Sequence of chain 1.C:
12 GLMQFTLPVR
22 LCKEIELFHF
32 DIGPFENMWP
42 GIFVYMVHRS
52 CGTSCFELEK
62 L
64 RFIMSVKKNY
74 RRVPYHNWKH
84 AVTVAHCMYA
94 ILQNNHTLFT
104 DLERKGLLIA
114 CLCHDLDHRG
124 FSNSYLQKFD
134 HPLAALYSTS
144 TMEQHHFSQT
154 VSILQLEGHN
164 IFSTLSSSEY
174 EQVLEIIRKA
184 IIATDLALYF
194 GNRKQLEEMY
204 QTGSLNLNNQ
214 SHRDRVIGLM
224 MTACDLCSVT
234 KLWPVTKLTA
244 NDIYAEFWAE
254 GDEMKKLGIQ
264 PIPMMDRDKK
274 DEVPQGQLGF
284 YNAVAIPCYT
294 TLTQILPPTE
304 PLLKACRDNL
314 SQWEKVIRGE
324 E

This small molecule binds to this protein.
Small molecule (SMILES): CCCNC(=O)c1c(C(=O)OCC)cnn1C

Binding-site contacts:
Ligand atom C5 contacts residue ILE246 of chain 1.C at 4.1 Å (hydrophobic).
Ligand atom C17 contacts residue PHE250 of chain 1.C at 4.2 Å (hydrophobic).
Ligand atom C14 contacts residue PHE283 of chain 1.C at 3.9 Å (hydrophobic).
Ligand atom O11 contacts residue PHE250 of chain 1.C at 3.9 Å.
Ligand atom C14 contacts residue PHE250 of chain 1.C at 4.0 Å (hydrophobic).
Ligand atom C14 contacts residue GLN280 of chain 1.C at 4.1 Å.
Ligand atom C6 contacts residue LEU229 of chain 1.C at 3.9 Å (hydrophobic).
Ligand atom N10 contacts residue PHE283 of chain 1.C at 3.7 Å.
Ligand atom C7 contacts residue PHE250 of chain 1.C at 4.0 Å (hydrophobic).
Ligand atom N3 contacts residue ILE246 of chain 1.C at 3.3 Å.
Ligand atom C2 contacts residue PHE283 of chain 1.C at 3.7 Å (hydrophobic).
Ligand atom C1 contacts residue ILE246 of chain 1.C at 4.1 Å (hydrophobic).
Ligand atom C12 contacts residue SER231 of chain 1.C at 4.2 Å.
Ligand atom O9 contacts residue PHE283 of chain 1.C at 3.3 Å.
Ligand atom N4 contacts residue GLN280 of chain 1.C at 3.9 Å.
Ligand atom C5 contacts residue GLN280 of chain 1.C at 3.5 Å.
Ligand atom C6 contacts residue PHE283 of chain 1.C at 3.8 Å (hydrophobic).
Ligand atom C16 contacts residue MET267 of chain 1.C at 3.8 Å (hydrophobic).
Ligand atom C1 contacts residue PHE283 of chain 1.C at 3.6 Å (hydrophobic).
Ligand atom C5 contacts residue PHE283 of chain 1.C at 3.9 Å (hydrophobic).
Ligand atom C12 contacts residue VAL232 of chain 1.C at 3.9 Å (hydrophobic).
Ligand atom O11 contacts residue PHE283 of chain 1.C at 3.6 Å.
Ligand atom O11 contacts residue GLN280 of chain 1.C at 3.4 Å (h-bond).
Ligand atom O9 contacts residue PHE250 of chain 1.C at 3.8 Å.
Ligand atom C17 contacts residue HIS79 of chain 1.C at 4.1 Å.
Ligand atom C16 contacts residue GLY279 of chain 1.C at 3.2 Å.
Ligand atom C16 contacts residue GLN280 of chain 1.C at 3.5 Å.
Ligand atom C16 contacts residue TYR247 of chain 1.C at 3.8 Å (hydrophobic).
Ligand atom C12 contacts residue ILE246 of chain 1.C at 3.4 Å (hydrophobic).
Ligand atom C16 contacts residue PHE283 of chain 1.C at 3.5 Å (hydrophobic).
Ligand atom N4 contacts residue PHE283 of chain 1.C at 4.2 Å.
Ligand atom O8 contacts residue LEU229 of chain 1.C at 3.5 Å.
Ligand atom N4 contacts residue ILE246 of chain 1.C at 3.3 Å.
Ligand atom C13 contacts residue LEU189 of chain 1.C at 4.1 Å (hydrophobic).
Ligand atom N4 contacts residue VAL232 of chain 1.C at 3.8 Å.
Ligand atom N3 contacts residue PHE283 of chain 1.C at 4.2 Å.
Ligand atom C12 contacts residue TYR78 of chain 1.C at 3.9 Å (hydrophobic).
Ligand atom N3 contacts residue VAL232 of chain 1.C at 4.0 Å.
Ligand atom C7 contacts residue PHE283 of chain 1.C at 3.6 Å (hydrophobic).
Ligand atom C14 contacts residue MET267 of chain 1.C at 3.3 Å (hydrophobic).